A protein and the small-molecule ligand that binds it are described below.
Small molecule (SMILES): COc1ccc(C2=NN(C3CCCCCC3)C(=O)[C@@H]3CC=CC[C@H]23)cc1OCCN1CCNC1=O

Sequence of chain 1.A:
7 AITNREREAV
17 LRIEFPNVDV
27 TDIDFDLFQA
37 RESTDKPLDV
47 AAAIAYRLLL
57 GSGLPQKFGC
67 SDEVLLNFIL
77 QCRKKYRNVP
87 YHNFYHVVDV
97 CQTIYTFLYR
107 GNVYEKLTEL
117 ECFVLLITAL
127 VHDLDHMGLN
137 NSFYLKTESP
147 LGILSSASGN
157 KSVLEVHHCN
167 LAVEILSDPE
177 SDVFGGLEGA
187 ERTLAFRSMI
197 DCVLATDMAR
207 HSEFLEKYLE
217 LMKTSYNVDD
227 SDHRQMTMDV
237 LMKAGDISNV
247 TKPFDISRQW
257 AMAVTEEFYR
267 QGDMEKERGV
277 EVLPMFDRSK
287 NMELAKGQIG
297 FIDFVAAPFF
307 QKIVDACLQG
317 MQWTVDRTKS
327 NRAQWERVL

Binding-site contacts:
Ligand atom C3 contacts residue VAL260 of chain 1.A at 3.6 Å (hydrophobic).
Ligand atom C5 contacts residue ASN245 of chain 1.A at 3.7 Å.
Ligand atom C33 contacts residue THR261 of chain 1.A at 3.7 Å.
Ligand atom C32 contacts residue GLN294 of chain 1.A at 3.6 Å.
Ligand atom O1 contacts residue GLN294 of chain 1.A at 3.2 Å (h-bond).
Ligand atom C33 contacts residue PHE264 of chain 1.A at 3.8 Å (hydrophobic).
Ligand atom O8 contacts residue VAL260 of chain 1.A at 3.5 Å.
Ligand atom O35 contacts residue LEU290 of chain 1.A at 3.8 Å.
Ligand atom C19 contacts residue ASP242 of chain 1.A at 3.9 Å.
Ligand atom O1 contacts residue VAL260 of chain 1.A at 3.9 Å.
Ligand atom C27 contacts residue MET281 of chain 1.A at 3.8 Å (hydrophobic).
Ligand atom C2 contacts residue PHE297 of chain 1.A at 3.8 Å (hydrophobic).
Ligand atom C31 contacts residue PHE264 of chain 1.A at 3.6 Å (hydrophobic).
Ligand atom C9 contacts residue VAL260 of chain 1.A at 3.7 Å (hydrophobic).
Ligand atom N34 contacts residue THR261 of chain 1.A at 2.8 Å (h-bond).
Ligand atom C19 contacts residue MET204 of chain 1.A at 3.7 Å (hydrophobic).
Ligand atom C6 contacts residue PHE297 of chain 1.A at 3.9 Å (hydrophobic).
Ligand atom C17 contacts residue ASP242 of chain 1.A at 3.9 Å.
Ligand atom C9 contacts residue TRP256 of chain 1.A at 3.8 Å (hydrophobic).
Ligand atom C28 contacts residue PHE297 of chain 1.A at 3.7 Å (hydrophobic).
Ligand atom C2 contacts residue VAL260 of chain 1.A at 3.9 Å (hydrophobic).
Ligand atom C4 contacts residue PHE297 of chain 1.A at 3.6 Å (hydrophobic).
Ligand atom C29 contacts residue PHE297 of chain 1.A at 3.8 Å (hydrophobic).
Ligand atom C9 contacts residue GLN294 of chain 1.A at 3.6 Å.
Ligand atom C16 contacts residue ILE243 of chain 1.A at 3.8 Å (hydrophobic).
Ligand atom O8 contacts residue GLN294 of chain 1.A at 2.9 Å (h-bond).
Ligand atom C9 contacts residue ALA257 of chain 1.A at 3.7 Å (hydrophobic).
Ligand atom C32 contacts residue THR261 of chain 1.A at 3.8 Å.
Ligand atom C17 contacts residue MET204 of chain 1.A at 3.5 Å (hydrophobic).
Ligand atom O1 contacts residue PHE297 of chain 1.A at 3.8 Å.
Ligand atom C31 contacts residue MET281 of chain 1.A at 3.5 Å (hydrophobic).
Ligand atom C29 contacts residue GLN294 of chain 1.A at 3.7 Å.
Ligand atom C15 contacts residue MET204 of chain 1.A at 3.7 Å (hydrophobic).
Ligand atom O20 contacts residue MET204 of chain 1.A at 3.4 Å.
Ligand atom C9 contacts residue ASN245 of chain 1.A at 3.6 Å.
Ligand atom O35 contacts residue GLY293 of chain 1.A at 3.5 Å.
Ligand atom C23 contacts residue MET204 of chain 1.A at 3.8 Å (hydrophobic).
Ligand atom O35 contacts residue GLN294 of chain 1.A at 2.8 Å (h-bond).
Ligand atom C3 contacts residue PHE297 of chain 1.A at 3.9 Å (hydrophobic).
Ligand atom C29 contacts residue GLY293 of chain 1.A at 3.3 Å.